Binding-site contacts:
Ligand atom C13 contacts residue LEU49 of chain 1.A at 3.5 Å (hydrophobic).
Ligand atom C17 contacts residue ILE127 of chain 1.A at 3.8 Å (hydrophobic).
Ligand atom C17 contacts residue MET91 of chain 1.A at 3.6 Å (hydrophobic).
Ligand atom C16 contacts residue LEU131 of chain 1.A at 4.0 Å (hydrophobic).
Ligand atom C09 contacts residue ALA53 of chain 1.A at 3.7 Å (hydrophobic).
Ligand atom C12 contacts residue THR50 of chain 1.A at 3.4 Å.
Ligand atom C19 contacts residue HIS227 of chain 1.A at 3.7 Å.
Ligand atom C02 contacts residue LEU90 of chain 1.A at 4.1 Å (hydrophobic).
Ligand atom C21 contacts residue LEU90 of chain 1.A at 4.0 Å (hydrophobic).
Ligand atom C09 contacts residue LEU243 of chain 1.A at 4.1 Å (hydrophobic).
Ligand atom C19 contacts residue ILE127 of chain 1.A at 3.9 Å (hydrophobic).
Ligand atom C12 contacts residue MET46 of chain 1.A at 4.0 Å (hydrophobic).
Ligand atom O01 contacts residue GLU56 of chain 1.A at 2.6 Å (salt-bridge).
Ligand atom C10 contacts residue LEU228 of chain 1.A at 3.8 Å (hydrophobic).
Ligand atom C03 contacts residue GLU56 of chain 1.A at 3.1 Å.
Ligand atom C08 contacts residue ALA53 of chain 1.A at 3.7 Å (hydrophobic).
Ligand atom C09 contacts residue LEU228 of chain 1.A at 3.7 Å (hydrophobic).
Ligand atom C04 contacts residue LEU49 of chain 1.A at 4.0 Å (hydrophobic).
Ligand atom C17 contacts residue MET124 of chain 1.A at 3.9 Å (hydrophobic).
Ligand atom C04 contacts residue ALA53 of chain 1.A at 3.9 Å (hydrophobic).
Ligand atom C10 contacts residue ALA53 of chain 1.A at 4.1 Å (hydrophobic).
Ligand atom O11 contacts residue LEU228 of chain 1.A at 4.1 Å.
Ligand atom C15 contacts residue PHE107 of chain 1.A at 3.6 Å (hydrophobic).
Ligand atom O01 contacts residue LEU90 of chain 1.A at 3.7 Å.
Ligand atom C08 contacts residue LEU228 of chain 1.A at 4.0 Å (hydrophobic).
Ligand atom C19 contacts residue GLY224 of chain 1.A at 4.1 Å.
Ligand atom C12 contacts residue LEU49 of chain 1.A at 3.7 Å (hydrophobic).
Ligand atom C19 contacts residue MET124 of chain 1.A at 3.7 Å (hydrophobic).
Ligand atom C12 contacts residue LEU228 of chain 1.A at 4.0 Å (hydrophobic).
Ligand atom C16 contacts residue MET124 of chain 1.A at 3.4 Å (hydrophobic).
Ligand atom C03 contacts residue PHE107 of chain 1.A at 4.0 Å (hydrophobic).
Ligand atom C03 contacts residue LEU52 of chain 1.A at 4.1 Å (hydrophobic).
Ligand atom O11 contacts residue THR50 of chain 1.A at 3.0 Å (h-bond).
Ligand atom C10 contacts residue THR50 of chain 1.A at 3.6 Å.
Ligand atom C10 contacts residue LEU243 of chain 1.A at 4.0 Å (hydrophobic).
Ligand atom C22 contacts residue LEU90 of chain 1.A at 3.5 Å (hydrophobic).
Ligand atom O11 contacts residue LEU243 of chain 1.A at 3.1 Å.
Ligand atom O11 contacts residue LEU239 of chain 1.A at 3.6 Å.
Ligand atom C02 contacts residue GLU56 of chain 1.A at 3.2 Å.
Ligand atom O01 contacts residue ARG97 of chain 1.A at 3.2 Å (salt-bridge).

A protein and the small-molecule ligand that binds it are described below.
Small molecule (SMILES): C[C@@H]1CCCC(=C(c2ccc(O)cc2)c2ccc(O)cc2)C1

Sequence of chain 1.A:
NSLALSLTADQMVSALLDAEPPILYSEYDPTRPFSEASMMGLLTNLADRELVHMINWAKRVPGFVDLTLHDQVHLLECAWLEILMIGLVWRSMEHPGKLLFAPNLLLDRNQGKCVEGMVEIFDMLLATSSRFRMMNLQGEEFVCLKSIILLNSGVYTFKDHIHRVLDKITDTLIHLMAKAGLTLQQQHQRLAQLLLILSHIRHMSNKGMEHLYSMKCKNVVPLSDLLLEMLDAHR